Binding-site contacts:
Ligand atom C5 contacts residue ASN257 of chain 1.D at 3.7 Å.
Ligand atom O7 contacts residue ASN257 of chain 1.D at 3.0 Å (h-bond).
Ligand atom O7 contacts residue VAL90 of chain 1.D at 4.4 Å.
Ligand atom O5 contacts residue ASN257 of chain 1.D at 2.4 Å (h-bond).
Ligand atom C3 contacts residue ASN257 of chain 1.D at 3.8 Å.
Ligand atom O6 contacts residue SER259 of chain 1.D at 4.0 Å.
Ligand atom C2 contacts residue ASN257 of chain 1.D at 2.5 Å.
Ligand atom C1 contacts residue ASN245 of chain 1.D at 3.8 Å.
Ligand atom O6 contacts residue ASN245 of chain 1.D at 3.0 Å (h-bond).
Ligand atom C1 contacts residue ASN257 of chain 1.D at 1.4 Å.
Ligand atom C5 contacts residue ASN245 of chain 1.D at 3.8 Å.
Ligand atom C8 contacts residue ASN257 of chain 1.D at 4.4 Å.
Ligand atom C8 contacts residue VAL90 of chain 1.D at 4.5 Å (hydrophobic).
Ligand atom O6 contacts residue VAL90 of chain 1.D at 4.2 Å.
Ligand atom O5 contacts residue ASN245 of chain 1.D at 2.9 Å (h-bond).
Ligand atom C4 contacts residue ASN257 of chain 1.D at 4.2 Å.
Ligand atom C7 contacts residue ASN257 of chain 1.D at 3.2 Å.
Ligand atom C6 contacts residue ASN245 of chain 1.D at 3.6 Å.
Ligand atom N2 contacts residue ASN257 of chain 1.D at 2.9 Å (h-bond).

Sequence of chain 1.D:
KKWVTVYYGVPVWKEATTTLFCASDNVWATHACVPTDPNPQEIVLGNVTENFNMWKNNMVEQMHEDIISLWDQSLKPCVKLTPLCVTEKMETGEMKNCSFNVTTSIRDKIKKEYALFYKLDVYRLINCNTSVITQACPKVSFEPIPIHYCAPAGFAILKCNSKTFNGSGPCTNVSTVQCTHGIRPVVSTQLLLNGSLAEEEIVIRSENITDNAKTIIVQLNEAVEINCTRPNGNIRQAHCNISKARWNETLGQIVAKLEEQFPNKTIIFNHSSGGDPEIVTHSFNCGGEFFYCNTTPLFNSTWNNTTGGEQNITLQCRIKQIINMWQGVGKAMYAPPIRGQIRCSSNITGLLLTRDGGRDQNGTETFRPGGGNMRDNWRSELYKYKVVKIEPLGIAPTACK

This small molecule binds to this protein.
Small molecule (SMILES): CC(=O)N[C@H]1[C@H](O[C@H]2[C@H](O)[C@@H](NC(C)=O)CO[C@@H]2CO)O[C@H](CO)[C@@H](O)[C@@H]1O